The small molecule below binds the protein below.
Small molecule (SMILES): OC[C@@H]1O[C@@H](OC[C@@H]2O[C@@H](OC[C@@H]3O[C@@H](OC[C@@H]4O[C@@H](OC[C@@H]5O[C@@H](OC[C@@H]6O[C@@H](O)[C@H](O)[C@H]6O)[C@H](O)[C@H]5O)[C@H](O)[C@H]4O)[C@H](O)[C@H]3O)[C@H](O)[C@H]2O)[C@H](O)[C@H]1O

Sequence of chain 1.A:
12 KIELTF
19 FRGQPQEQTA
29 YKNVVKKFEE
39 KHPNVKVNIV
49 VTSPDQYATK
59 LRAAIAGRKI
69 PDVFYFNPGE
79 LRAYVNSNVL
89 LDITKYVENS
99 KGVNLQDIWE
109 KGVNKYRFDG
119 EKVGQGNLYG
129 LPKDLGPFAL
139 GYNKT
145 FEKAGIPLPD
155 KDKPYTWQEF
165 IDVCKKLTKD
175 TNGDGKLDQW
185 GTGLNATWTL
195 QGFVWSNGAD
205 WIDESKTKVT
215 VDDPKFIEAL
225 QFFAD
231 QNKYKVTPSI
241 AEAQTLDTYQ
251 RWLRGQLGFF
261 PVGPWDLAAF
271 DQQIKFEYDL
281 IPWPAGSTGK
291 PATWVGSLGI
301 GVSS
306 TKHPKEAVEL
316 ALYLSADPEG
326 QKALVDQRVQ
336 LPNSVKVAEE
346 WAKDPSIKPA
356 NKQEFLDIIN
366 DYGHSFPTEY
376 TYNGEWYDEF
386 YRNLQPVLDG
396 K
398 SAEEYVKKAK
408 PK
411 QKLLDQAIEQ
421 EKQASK

Binding-site contacts:
Ligand atom C1 contacts residue TRP265 of chain 1.A at 3.3 Å (hydrophobic).
Ligand atom O4 contacts residue TYR249 of chain 1.A at 3.4 Å.
Ligand atom O2 contacts residue SER297 of chain 1.A at 3.3 Å (h-bond).
Ligand atom C4 contacts residue PHE371 of chain 1.A at 3.5 Å (hydrophobic).
Ligand atom C2 contacts residue ASN75 of chain 1.A at 3.6 Å.
Ligand atom O2 contacts residue ASP132 of chain 1.A at 2.7 Å (salt-bridge).
Ligand atom C5 contacts residue GLY296 of chain 1.A at 3.5 Å.
Ligand atom O4 contacts residue TRP265 of chain 1.A at 3.4 Å (h-bond).
Ligand atom O5 contacts residue SER297 of chain 1.A at 3.1 Å (h-bond).
Ligand atom C3 contacts residue ASP132 of chain 1.A at 3.6 Å.
Ligand atom O2 contacts residue PRO52 of chain 1.A at 3.4 Å.
Ligand atom O2 contacts residue GLN22 of chain 1.A at 2.7 Å (h-bond).
Ligand atom O3 contacts residue TRP265 of chain 1.A at 2.9 Å (h-bond).
Ligand atom O5 contacts residue THR248 of chain 1.A at 3.5 Å (h-bond).
Ligand atom O2 contacts residue PRO76 of chain 1.A at 3.5 Å.
Ligand atom C2 contacts residue ASP132 of chain 1.A at 3.6 Å.
Ligand atom O1 contacts residue PHE371 of chain 1.A at 3.6 Å.
Ligand atom C1 contacts residue SER297 of chain 1.A at 3.2 Å.
Ligand atom O1 contacts residue GLU374 of chain 1.A at 2.7 Å (salt-bridge).
Ligand atom O3 contacts residue GLN22 of chain 1.A at 2.9 Å (h-bond).
Ligand atom O2 contacts residue ASN75 of chain 1.A at 3.0 Å.
Ligand atom C5 contacts residue TRP265 of chain 1.A at 3.5 Å (hydrophobic).
Ligand atom O2 contacts residue LEU298 of chain 1.A at 3.4 Å.
Ligand atom C4 contacts residue ASN189 of chain 1.A at 3.6 Å.
Ligand atom O4 contacts residue PHE371 of chain 1.A at 3.6 Å.
Ligand atom C3 contacts residue ASP266 of chain 1.A at 3.4 Å.
Ligand atom C5 contacts residue TYR249 of chain 1.A at 3.3 Å (hydrophobic).
Ligand atom O3 contacts residue ASP266 of chain 1.A at 2.8 Å (salt-bridge).
Ligand atom O2 contacts residue GLY134 of chain 1.A at 3.3 Å (h-bond).
Ligand atom O5 contacts residue GLY296 of chain 1.A at 3.1 Å.
Ligand atom C5 contacts residue TRP192 of chain 1.A at 3.5 Å (hydrophobic).
Ligand atom O4 contacts residue SER297 of chain 1.A at 3.2 Å (h-bond).
Ligand atom O5 contacts residue ARG20 of chain 1.A at 3.3 Å (salt-bridge).
Ligand atom O2 contacts residue PHE136 of chain 1.A at 3.5 Å.
Ligand atom O3 contacts residue ASP132 of chain 1.A at 2.6 Å (salt-bridge).
Ligand atom O5 contacts residue TRP265 of chain 1.A at 3.5 Å (h-bond).
Ligand atom O5 contacts residue ASN189 of chain 1.A at 3.6 Å.
Ligand atom O4 contacts residue GLY296 of chain 1.A at 3.2 Å.
Ligand atom O3 contacts residue LYS131 of chain 1.A at 3.6 Å.
Ligand atom O2 contacts residue GLY296 of chain 1.A at 3.2 Å.